Binding-site contacts:
Ligand atom N contacts residue ARG23 of chain 1.AA at 4.3 Å.
Ligand atom O contacts residue ARG23 of chain 1.AA at 3.8 Å.
Ligand atom C contacts residue PHE40 of chain 1.AA at 4.0 Å (hydrophobic).
Ligand atom CA contacts residue ARG23 of chain 1.AA at 4.1 Å.
Ligand atom N contacts residue PHE40 of chain 1.AA at 4.4 Å.
Ligand atom N contacts residue ARG47 of chain 1.AA at 2.8 Å (salt-bridge).
Ligand atom CB contacts residue LYS43 of chain 1.AA at 3.9 Å.
Ligand atom CB contacts residue ARG47 of chain 1.AA at 4.2 Å.
Ligand atom O contacts residue PHE29 of chain 1.AA at 3.7 Å.
Ligand atom C contacts residue ARG47 of chain 1.AA at 4.5 Å.
Ligand atom O contacts residue LYS43 of chain 1.AA at 3.5 Å (salt-bridge).
Ligand atom CA contacts residue ARG47 of chain 1.AA at 3.9 Å.
Ligand atom CA contacts residue PHE40 of chain 1.AA at 4.1 Å (hydrophobic).
Ligand atom O contacts residue PHE40 of chain 1.AA at 4.1 Å.

This protein binds this small molecule.
Small molecule (SMILES): C[C@H](N)C(=O)NCC(=O)N[C@@H](C)C(=O)NCC(=O)N[C@@H](C)C(=O)NCC(=O)N[C@@H](C)C(=O)NCC(=O)N[C@@H](C)C(=O)NCC(=O)N[C@@H](C)C=O

Sequence of chain 1.AA:
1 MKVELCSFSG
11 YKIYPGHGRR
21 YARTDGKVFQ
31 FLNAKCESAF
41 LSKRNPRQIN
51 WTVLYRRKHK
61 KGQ